Sequence of chain 1.A:
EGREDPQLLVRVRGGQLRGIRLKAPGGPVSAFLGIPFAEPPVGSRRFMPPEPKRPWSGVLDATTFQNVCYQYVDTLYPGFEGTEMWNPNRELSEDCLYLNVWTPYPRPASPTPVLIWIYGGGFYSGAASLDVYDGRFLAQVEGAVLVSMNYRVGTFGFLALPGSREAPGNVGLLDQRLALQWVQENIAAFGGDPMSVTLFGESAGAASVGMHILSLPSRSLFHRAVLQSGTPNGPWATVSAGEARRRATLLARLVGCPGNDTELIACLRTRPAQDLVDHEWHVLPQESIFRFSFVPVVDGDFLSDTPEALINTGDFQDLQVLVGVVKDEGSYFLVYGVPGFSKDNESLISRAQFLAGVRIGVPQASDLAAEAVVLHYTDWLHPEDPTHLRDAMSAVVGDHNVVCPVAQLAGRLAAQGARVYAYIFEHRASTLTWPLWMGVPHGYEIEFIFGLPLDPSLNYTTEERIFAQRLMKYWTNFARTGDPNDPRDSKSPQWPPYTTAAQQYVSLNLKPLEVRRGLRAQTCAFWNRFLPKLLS

A protein and the small-molecule ligand that binds it are described below.
Small molecule (SMILES): CC(=O)N[C@@H]1[C@@H](O)[C@H](O)[C@@H](CO)O[C@H]1O

Binding-site contacts:
Ligand atom C1 contacts residue SER493 of chain 1.A at 4.3 Å.
Ligand atom O5 contacts residue ASN495 of chain 1.A at 2.4 Å (h-bond).
Ligand atom C8 contacts residue SER493 of chain 1.A at 3.9 Å.
Ligand atom C4 contacts residue ASN495 of chain 1.A at 4.2 Å.
Ligand atom C3 contacts residue ASN495 of chain 1.A at 3.9 Å.
Ligand atom C8 contacts residue LEU494 of chain 1.A at 4.3 Å (hydrophobic).
Ligand atom C5 contacts residue ASN495 of chain 1.A at 3.7 Å.
Ligand atom O7 contacts residue ASN495 of chain 1.A at 3.4 Å (h-bond).
Ligand atom C7 contacts residue ASN495 of chain 1.A at 3.3 Å.
Ligand atom C1 contacts residue ASN495 of chain 1.A at 1.4 Å.
Ligand atom N2 contacts residue ASN495 of chain 1.A at 3.1 Å (h-bond).
Ligand atom C2 contacts residue ASN495 of chain 1.A at 2.5 Å.
Ligand atom N2 contacts residue SER493 of chain 1.A at 4.0 Å.
Ligand atom C8 contacts residue ASN495 of chain 1.A at 4.3 Å.
Ligand atom C7 contacts residue SER493 of chain 1.A at 4.4 Å.